Binding-site contacts:
Ligand atom N22 contacts residue SER127 of chain 1.L at 3.6 Å.
Ligand atom N6 contacts residue GLY47 of chain 1.L at 3.7 Å.
Ligand atom N6 contacts residue GLY129 of chain 1.L at 3.4 Å.
Ligand atom C25 contacts residue PHE126 of chain 1.L at 3.6 Å (hydrophobic).
Ligand atom N6 contacts residue SER130 of chain 1.L at 3.7 Å.
Ligand atom O20 contacts residue PHE24 of chain 1.K at 3.6 Å.
Ligand atom N17 contacts residue TYR113 of chain 1.L at 2.9 Å (h-bond).
Ligand atom C18 contacts residue GLY129 of chain 1.L at 3.8 Å.
Ligand atom C9 contacts residue SER130 of chain 1.L at 3.5 Å.
Ligand atom C26 contacts residue SER132 of chain 1.L at 3.2 Å.
Ligand atom C29 contacts residue SER21 of chain 1.L at 3.2 Å.
Ligand atom O20 contacts residue GLY129 of chain 1.L at 3.2 Å (h-bond).
Ligand atom C25 contacts residue TYR113 of chain 1.L at 3.5 Å (hydrophobic).
Ligand atom C26 contacts residue SER127 of chain 1.L at 3.5 Å.
Ligand atom C26 contacts residue TYR136 of chain 1.L at 3.5 Å (hydrophobic).
Ligand atom C25 contacts residue ILE29 of chain 1.K at 3.6 Å (hydrophobic).
Ligand atom C12 contacts residue TYR113 of chain 1.L at 3.2 Å (hydrophobic).
Ligand atom O24 contacts residue VAL128 of chain 1.L at 3.4 Å.
Ligand atom O24 contacts residue TYR113 of chain 1.L at 3.5 Å.
Ligand atom O20 contacts residue VAL128 of chain 1.L at 3.9 Å.
Ligand atom C29 contacts residue BO21 of chain 1.EA at 3.3 Å.
Ligand atom C21 contacts residue SER127 of chain 1.L at 3.4 Å.
Ligand atom N8 contacts residue SER130 of chain 1.L at 3.4 Å (h-bond).
Ligand atom N17 contacts residue PHE24 of chain 1.K at 3.6 Å.
Ligand atom N8 contacts residue BO21 of chain 1.EA at 3.0 Å (h-bond).
Ligand atom C21 contacts residue TYR136 of chain 1.L at 3.5 Å (hydrophobic).
Ligand atom C9 contacts residue BO21 of chain 1.EA at 3.1 Å.
Ligand atom F16 contacts residue SER96 of chain 1.L at 3.3 Å.
Ligand atom F16 contacts residue GLY47 of chain 1.L at 3.8 Å.
Ligand atom C7 contacts residue BO21 of chain 1.EA at 3.8 Å.
Ligand atom N28 contacts residue BO21 of chain 1.EA at 3.1 Å (h-bond).
Ligand atom C19 contacts residue VAL128 of chain 1.L at 3.8 Å (hydrophobic).
Ligand atom C12 contacts residue PHE24 of chain 1.K at 3.5 Å (hydrophobic).
Ligand atom N8 contacts residue THR1 of chain 1.L at 3.7 Å.
Ligand atom N22 contacts residue TYR136 of chain 1.L at 3.0 Å (h-bond).
Ligand atom C18 contacts residue PHE24 of chain 1.K at 3.7 Å (hydrophobic).
Ligand atom C30 contacts residue SER21 of chain 1.L at 3.8 Å.
Ligand atom C13 contacts residue TYR113 of chain 1.L at 3.0 Å (hydrophobic).
Ligand atom C13 contacts residue PHE24 of chain 1.K at 3.7 Å (hydrophobic).
Ligand atom C7 contacts residue SER130 of chain 1.L at 3.6 Å.

A small-molecule ligand and the protein it binds are described below.
Small molecule (SMILES): Cc1nc(C)c(C(=O)Nc2ccc(F)c(-c3nc4ncc(-c5ncccc5C)cn4n3)c2)o1

Sequence of chain 1.K:
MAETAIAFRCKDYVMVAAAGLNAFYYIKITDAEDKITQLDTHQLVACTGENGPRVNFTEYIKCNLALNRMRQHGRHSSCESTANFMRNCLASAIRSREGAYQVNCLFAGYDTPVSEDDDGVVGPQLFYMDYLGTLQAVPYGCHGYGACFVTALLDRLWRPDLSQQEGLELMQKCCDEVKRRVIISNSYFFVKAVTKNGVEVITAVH

Sequence of chain 1.L:
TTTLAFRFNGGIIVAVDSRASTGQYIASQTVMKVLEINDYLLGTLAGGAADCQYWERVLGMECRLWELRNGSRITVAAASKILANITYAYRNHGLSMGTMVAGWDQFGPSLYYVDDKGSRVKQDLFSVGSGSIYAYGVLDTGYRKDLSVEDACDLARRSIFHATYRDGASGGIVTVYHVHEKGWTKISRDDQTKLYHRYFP